A protein and the small-molecule ligand that binds it are described below.
Small molecule (SMILES): CC(=O)N[C@H]1[C@H](O[C@H]2[C@H](O)[C@@H](NC(C)=O)CO[C@@H]2CO)O[C@H](CO)[C@@H](O)[C@@H]1O

Binding-site contacts:
Ligand atom C2 contacts residue LEU96 of chain 12.H at 3.6 Å (hydrophobic).
Ligand atom O3 contacts residue SER95 of chain 12.H at 3.2 Å (h-bond).
Ligand atom C8 contacts residue GLY150 of chain 12.C at 3.8 Å.
Ligand atom C3 contacts residue SER95 of chain 12.H at 3.2 Å.
Ligand atom C2 contacts residue SER95 of chain 12.H at 3.4 Å.
Ligand atom O7 contacts residue ASN154 of chain 12.C at 2.9 Å (h-bond).
Ligand atom C7 contacts residue MET151 of chain 12.C at 4.3 Å (hydrophobic).
Ligand atom C8 contacts residue ASN154 of chain 12.C at 4.2 Å.
Ligand atom C2 contacts residue ASN154 of chain 12.C at 4.0 Å.
Ligand atom O5 contacts residue LEU96 of chain 12.H at 4.5 Å.
Ligand atom O7 contacts residue HIS148 of chain 12.C at 4.0 Å.
Ligand atom N2 contacts residue SER95 of chain 12.H at 2.6 Å (h-bond).
Ligand atom C1 contacts residue SER95 of chain 12.H at 3.6 Å.
Ligand atom O5 contacts residue MET151 of chain 12.C at 3.8 Å.
Ligand atom O5 contacts residue ASN154 of chain 12.C at 4.0 Å.
Ligand atom C2 contacts residue MET151 of chain 12.C at 4.1 Å (hydrophobic).
Ligand atom O4 contacts residue LEU96 of chain 12.H at 3.2 Å.
Ligand atom C7 contacts residue GLY150 of chain 12.C at 3.7 Å.
Ligand atom C7 contacts residue ASN154 of chain 12.C at 3.4 Å.
Ligand atom C4 contacts residue LEU96 of chain 12.H at 4.3 Å (hydrophobic).
Ligand atom C8 contacts residue ASP94 of chain 12.H at 3.5 Å.
Ligand atom N2 contacts residue LEU96 of chain 12.H at 3.6 Å.
Ligand atom O3 contacts residue LEU96 of chain 12.H at 4.1 Å.
Ligand atom C8 contacts residue SER95 of chain 12.H at 3.5 Å.
Ligand atom O7 contacts residue GLY150 of chain 12.C at 2.8 Å (h-bond).
Ligand atom O7 contacts residue MET151 of chain 12.C at 3.3 Å.
Ligand atom N2 contacts residue ASN154 of chain 12.C at 3.9 Å.
Ligand atom C7 contacts residue SER95 of chain 12.H at 3.5 Å.
Ligand atom C1 contacts residue LEU96 of chain 12.H at 3.9 Å (hydrophobic).
Ligand atom C3 contacts residue LEU96 of chain 12.H at 4.2 Å (hydrophobic).
Ligand atom C1 contacts residue ASN154 of chain 12.C at 3.1 Å.
Ligand atom C1 contacts residue MET151 of chain 12.C at 3.6 Å (hydrophobic).

Sequence of chain 12.C:
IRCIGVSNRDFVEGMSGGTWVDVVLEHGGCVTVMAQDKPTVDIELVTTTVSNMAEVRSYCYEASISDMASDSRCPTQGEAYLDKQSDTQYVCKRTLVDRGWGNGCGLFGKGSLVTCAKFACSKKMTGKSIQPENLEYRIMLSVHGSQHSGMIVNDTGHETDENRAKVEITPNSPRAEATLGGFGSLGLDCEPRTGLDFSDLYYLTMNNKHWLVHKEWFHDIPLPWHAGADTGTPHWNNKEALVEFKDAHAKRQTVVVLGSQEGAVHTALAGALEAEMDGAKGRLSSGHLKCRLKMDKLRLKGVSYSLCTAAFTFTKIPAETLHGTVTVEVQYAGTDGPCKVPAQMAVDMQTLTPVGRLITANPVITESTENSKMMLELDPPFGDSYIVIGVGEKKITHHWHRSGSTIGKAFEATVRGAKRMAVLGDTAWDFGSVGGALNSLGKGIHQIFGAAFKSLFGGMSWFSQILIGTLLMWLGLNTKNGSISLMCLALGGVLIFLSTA

Sequence of chain 12.H:
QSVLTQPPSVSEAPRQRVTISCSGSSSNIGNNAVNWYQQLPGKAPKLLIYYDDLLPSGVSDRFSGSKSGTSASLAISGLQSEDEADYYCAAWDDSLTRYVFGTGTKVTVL